Sequence of chain 1.B:
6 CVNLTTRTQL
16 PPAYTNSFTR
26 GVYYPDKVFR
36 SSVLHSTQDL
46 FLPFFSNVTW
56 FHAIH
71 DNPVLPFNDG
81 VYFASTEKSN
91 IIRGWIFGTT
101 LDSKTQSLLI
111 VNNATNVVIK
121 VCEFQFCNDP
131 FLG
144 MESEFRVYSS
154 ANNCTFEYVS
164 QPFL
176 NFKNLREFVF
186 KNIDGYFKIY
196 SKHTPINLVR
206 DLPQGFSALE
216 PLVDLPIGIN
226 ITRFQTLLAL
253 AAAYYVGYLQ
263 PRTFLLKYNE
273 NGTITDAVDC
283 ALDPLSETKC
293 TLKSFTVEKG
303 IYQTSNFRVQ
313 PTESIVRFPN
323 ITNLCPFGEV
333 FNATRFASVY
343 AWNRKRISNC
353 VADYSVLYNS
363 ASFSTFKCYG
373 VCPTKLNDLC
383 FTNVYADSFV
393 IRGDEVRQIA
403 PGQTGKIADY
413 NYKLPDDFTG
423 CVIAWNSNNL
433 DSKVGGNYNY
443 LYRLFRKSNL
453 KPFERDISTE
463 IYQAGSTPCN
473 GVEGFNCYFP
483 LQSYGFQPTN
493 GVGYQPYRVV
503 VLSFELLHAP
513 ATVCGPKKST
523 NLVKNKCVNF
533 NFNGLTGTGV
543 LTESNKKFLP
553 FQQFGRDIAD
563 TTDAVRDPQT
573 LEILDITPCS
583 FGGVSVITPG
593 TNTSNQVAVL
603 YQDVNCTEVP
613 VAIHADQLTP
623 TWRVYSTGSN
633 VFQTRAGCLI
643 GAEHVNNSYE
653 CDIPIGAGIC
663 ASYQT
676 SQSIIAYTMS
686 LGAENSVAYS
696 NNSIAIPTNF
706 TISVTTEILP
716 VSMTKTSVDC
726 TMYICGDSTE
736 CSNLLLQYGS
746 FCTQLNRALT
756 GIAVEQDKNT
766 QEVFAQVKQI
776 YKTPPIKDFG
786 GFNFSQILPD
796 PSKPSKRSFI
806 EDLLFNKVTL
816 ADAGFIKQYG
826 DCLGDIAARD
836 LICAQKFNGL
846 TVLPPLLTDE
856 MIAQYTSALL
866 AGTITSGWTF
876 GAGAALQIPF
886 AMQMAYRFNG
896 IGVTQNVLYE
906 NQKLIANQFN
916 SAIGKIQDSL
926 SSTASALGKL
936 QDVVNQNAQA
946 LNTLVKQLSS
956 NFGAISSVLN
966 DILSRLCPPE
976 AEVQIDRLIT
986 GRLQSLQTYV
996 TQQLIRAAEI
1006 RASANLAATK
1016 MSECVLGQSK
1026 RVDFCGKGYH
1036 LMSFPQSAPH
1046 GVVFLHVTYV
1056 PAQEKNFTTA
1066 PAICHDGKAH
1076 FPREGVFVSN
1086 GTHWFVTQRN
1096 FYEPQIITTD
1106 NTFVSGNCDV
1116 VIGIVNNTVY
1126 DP

This small molecule binds to this protein.
Small molecule (SMILES): CC(=O)N[C@@H]1[C@@H](O)[C@H](O)[C@@H](CO)O[C@H]1O

Sequence of chain 1.A:
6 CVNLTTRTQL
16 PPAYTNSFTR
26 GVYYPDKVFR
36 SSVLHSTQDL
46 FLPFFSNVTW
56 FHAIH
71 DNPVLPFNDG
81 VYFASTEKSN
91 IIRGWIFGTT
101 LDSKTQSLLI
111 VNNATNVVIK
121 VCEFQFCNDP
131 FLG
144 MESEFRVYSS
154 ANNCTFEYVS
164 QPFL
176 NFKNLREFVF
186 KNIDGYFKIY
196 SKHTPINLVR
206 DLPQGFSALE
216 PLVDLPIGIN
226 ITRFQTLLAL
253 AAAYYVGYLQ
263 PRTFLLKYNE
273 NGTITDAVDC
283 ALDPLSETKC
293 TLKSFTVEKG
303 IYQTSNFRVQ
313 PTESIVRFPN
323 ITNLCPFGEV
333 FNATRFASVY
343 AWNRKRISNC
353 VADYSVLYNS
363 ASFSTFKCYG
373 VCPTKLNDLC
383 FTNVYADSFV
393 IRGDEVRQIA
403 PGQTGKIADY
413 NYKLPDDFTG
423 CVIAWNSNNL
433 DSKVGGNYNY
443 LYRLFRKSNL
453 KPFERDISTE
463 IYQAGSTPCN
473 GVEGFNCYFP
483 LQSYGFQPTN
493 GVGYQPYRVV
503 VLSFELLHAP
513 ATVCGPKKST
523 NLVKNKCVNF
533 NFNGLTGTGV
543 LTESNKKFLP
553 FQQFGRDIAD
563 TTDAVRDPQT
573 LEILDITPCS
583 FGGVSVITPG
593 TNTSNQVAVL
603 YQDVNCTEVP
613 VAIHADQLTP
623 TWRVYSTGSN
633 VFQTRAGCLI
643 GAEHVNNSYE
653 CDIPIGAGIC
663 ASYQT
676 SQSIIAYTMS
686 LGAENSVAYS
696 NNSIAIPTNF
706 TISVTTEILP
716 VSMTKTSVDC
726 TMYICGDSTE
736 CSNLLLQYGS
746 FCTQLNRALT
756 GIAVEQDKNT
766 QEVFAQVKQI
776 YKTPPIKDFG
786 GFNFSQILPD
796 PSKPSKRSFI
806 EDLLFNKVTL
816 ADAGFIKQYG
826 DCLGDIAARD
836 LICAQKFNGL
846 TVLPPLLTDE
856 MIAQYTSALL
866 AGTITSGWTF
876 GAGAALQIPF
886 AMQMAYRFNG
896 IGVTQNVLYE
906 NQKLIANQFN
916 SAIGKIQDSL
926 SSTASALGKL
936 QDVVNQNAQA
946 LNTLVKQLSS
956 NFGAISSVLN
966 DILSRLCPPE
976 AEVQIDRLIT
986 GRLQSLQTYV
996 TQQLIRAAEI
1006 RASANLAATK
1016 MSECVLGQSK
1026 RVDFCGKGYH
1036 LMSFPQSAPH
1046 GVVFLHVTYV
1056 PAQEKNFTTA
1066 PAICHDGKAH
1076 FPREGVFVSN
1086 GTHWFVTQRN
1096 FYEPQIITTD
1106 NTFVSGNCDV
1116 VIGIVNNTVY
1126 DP

Binding-site contacts:
Ligand atom C5 contacts residue ASN273 of chain 1.B at 3.7 Å.
Ligand atom C8 contacts residue GLU272 of chain 1.B at 3.5 Å.
Ligand atom C2 contacts residue ASN273 of chain 1.B at 2.5 Å.
Ligand atom O5 contacts residue ASN273 of chain 1.B at 2.4 Å (h-bond).
Ligand atom C5 contacts residue LYS549 of chain 1.A at 4.0 Å.
Ligand atom C6 contacts residue LYS549 of chain 1.A at 4.0 Å.
Ligand atom O5 contacts residue LYS549 of chain 1.A at 3.2 Å (salt-bridge).
Ligand atom C3 contacts residue ASN273 of chain 1.B at 3.8 Å.
Ligand atom C8 contacts residue ASN271 of chain 1.B at 4.1 Å.
Ligand atom C4 contacts residue ASN273 of chain 1.B at 4.2 Å.
Ligand atom C1 contacts residue ASN273 of chain 1.B at 1.4 Å.
Ligand atom O6 contacts residue LYS549 of chain 1.A at 4.1 Å.
Ligand atom C7 contacts residue GLU272 of chain 1.B at 4.2 Å.
Ligand atom C7 contacts residue ASN273 of chain 1.B at 3.9 Å.
Ligand atom N2 contacts residue ASN273 of chain 1.B at 2.8 Å (h-bond).
Ligand atom N2 contacts residue GLU272 of chain 1.B at 3.8 Å.
Ligand atom O7 contacts residue ASN273 of chain 1.B at 4.5 Å.
Ligand atom C1 contacts residue LYS549 of chain 1.A at 3.8 Å.